Sequence of chain 7.A:
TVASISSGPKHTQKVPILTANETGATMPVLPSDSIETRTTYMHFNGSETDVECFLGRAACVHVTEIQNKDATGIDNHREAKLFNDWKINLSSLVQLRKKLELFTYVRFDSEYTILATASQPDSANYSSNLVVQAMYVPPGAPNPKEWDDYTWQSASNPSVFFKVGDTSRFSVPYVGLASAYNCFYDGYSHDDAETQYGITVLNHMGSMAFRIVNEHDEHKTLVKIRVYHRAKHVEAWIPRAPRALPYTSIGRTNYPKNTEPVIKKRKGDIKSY

A protein and the small-molecule ligand that binds it are described below.
Small molecule (SMILES): Cc1cc(CCCCCOc2ccc(C3=NCCO3)cc2Cl)on1

Sequence of chain 7.C:
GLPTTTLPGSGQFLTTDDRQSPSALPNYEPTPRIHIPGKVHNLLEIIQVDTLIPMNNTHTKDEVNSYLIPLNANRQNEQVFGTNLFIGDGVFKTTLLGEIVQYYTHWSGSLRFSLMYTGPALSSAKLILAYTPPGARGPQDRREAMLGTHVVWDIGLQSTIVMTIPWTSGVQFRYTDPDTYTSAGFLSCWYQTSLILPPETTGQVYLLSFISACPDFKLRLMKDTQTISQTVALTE

Sequence of chain 8.C:
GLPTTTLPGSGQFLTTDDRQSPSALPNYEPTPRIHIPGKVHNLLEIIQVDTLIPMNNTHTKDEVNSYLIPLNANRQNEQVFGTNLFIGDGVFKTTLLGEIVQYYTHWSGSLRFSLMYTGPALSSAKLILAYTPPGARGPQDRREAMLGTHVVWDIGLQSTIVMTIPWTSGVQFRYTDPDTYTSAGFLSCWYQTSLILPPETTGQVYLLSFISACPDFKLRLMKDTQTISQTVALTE

Binding-site contacts:
Ligand atom O1 contacts residue MET221 of chain 7.A at 3.2 Å (h-bond).
Ligand atom N3A contacts residue PRO174 of chain 7.A at 3.7 Å.
Ligand atom N3A contacts residue ALA24 of chain 7.C at 3.6 Å.
Ligand atom O1A contacts residue MET224 of chain 7.A at 2.8 Å.
Ligand atom C1B contacts residue VAL188 of chain 7.A at 3.9 Å (hydrophobic).
Ligand atom CL1 contacts residue TYR128 of chain 7.A at 3.3 Å.
Ligand atom C3C contacts residue TYR128 of chain 7.A at 3.4 Å (hydrophobic).
Ligand atom C5A contacts residue MET224 of chain 7.A at 3.5 Å (hydrophobic).
Ligand atom C4 contacts residue LEU106 of chain 7.A at 3.6 Å (hydrophobic).
Ligand atom C5B contacts residue PHE186 of chain 7.A at 3.5 Å (hydrophobic).
Ligand atom C2A contacts residue MET224 of chain 7.A at 3.4 Å (hydrophobic).
Ligand atom C2B contacts residue VAL188 of chain 7.A at 3.7 Å (hydrophobic).
Ligand atom C5A contacts residue ALA150 of chain 7.A at 3.9 Å (hydrophobic).
Ligand atom C6B contacts residue TYR128 of chain 7.A at 3.8 Å (hydrophobic).
Ligand atom C4B contacts residue MET224 of chain 7.A at 3.8 Å (hydrophobic).
Ligand atom C5C contacts residue VAL191 of chain 7.A at 3.9 Å (hydrophobic).
Ligand atom C1C contacts residue TYR128 of chain 7.A at 3.7 Å (hydrophobic).
Ligand atom CL1 contacts residue ILE104 of chain 7.A at 3.5 Å.
Ligand atom C31 contacts residue TYR197 of chain 7.A at 3.9 Å (hydrophobic).
Ligand atom C1C contacts residue LEU106 of chain 7.A at 3.5 Å (hydrophobic).
Ligand atom C2C contacts residue TYR197 of chain 7.A at 3.8 Å (hydrophobic).
Ligand atom C5A contacts residue VAL176 of chain 7.A at 3.2 Å (hydrophobic).
Ligand atom C5 contacts residue LEU106 of chain 7.A at 3.7 Å (hydrophobic).
Ligand atom O1A contacts residue PHE186 of chain 7.A at 2.8 Å.
Ligand atom N3A contacts residue PHE186 of chain 7.A at 3.9 Å.
Ligand atom C4C contacts residue VAL188 of chain 7.A at 3.9 Å (hydrophobic).
Ligand atom C3B contacts residue TYR152 of chain 7.A at 3.7 Å (hydrophobic).
Ligand atom C5B contacts residue MET224 of chain 7.A at 3.5 Å (hydrophobic).
Ligand atom C5A contacts residue PHE186 of chain 7.A at 3.4 Å (hydrophobic).
Ligand atom C2B contacts residue TYR152 of chain 7.A at 3.8 Å (hydrophobic).
Ligand atom C2C contacts residue TYR128 of chain 7.A at 3.8 Å (hydrophobic).
Ligand atom C4C contacts residue VAL191 of chain 7.A at 3.5 Å (hydrophobic).
Ligand atom C2A contacts residue PHE186 of chain 7.A at 3.2 Å (hydrophobic).
Ligand atom O1B contacts residue ILE104 of chain 7.A at 3.8 Å.
Ligand atom C5C contacts residue VAL188 of chain 7.A at 3.9 Å (hydrophobic).
Ligand atom N2 contacts residue ASN219 of chain 7.A at 3.6 Å.
Ligand atom C4B contacts residue TYR152 of chain 7.A at 3.8 Å (hydrophobic).
Ligand atom C5C contacts residue TYR152 of chain 7.A at 3.9 Å (hydrophobic).
Ligand atom C4B contacts residue PHE186 of chain 7.A at 3.4 Å (hydrophobic).
Ligand atom C4A contacts residue PRO174 of chain 7.A at 3.3 Å (hydrophobic).